This protein binds this small molecule.
Small molecule (SMILES): CC[C@H](C)[C@H](NC(=O)[C@@H](N)CS)C(=O)N[C@@H](CCC(N)=O)C(=O)N[C@@H](C)C(=O)N[C@@H](C)C(=O)N[C@@H](CCCN=C(N)N)C(=O)N[C@H](C(=O)N[C@@H](CS)C(=O)N[C@@H](C)C(=O)N[C@H](C(=O)N[C@H](C=O)CC(C)C)C(C)C)C(C)C

Binding-site contacts:
Ligand atom CA contacts residue WHL1 of chain 1.KA at 3.8 Å.
Ligand atom CB contacts residue WHL1 of chain 1.KA at 3.7 Å.
Ligand atom O contacts residue GLN185 of chain 1.C at 3.0 Å (h-bond).
Ligand atom OE1 contacts residue TRP168 of chain 1.C at 3.4 Å (h-bond).
Ligand atom CB contacts residue WHL1 of chain 1.KA at 3.2 Å.
Ligand atom CD2 contacts residue SER165 of chain 1.C at 3.9 Å.
Ligand atom CB contacts residue LEU179 of chain 1.C at 3.6 Å (hydrophobic).
Ligand atom CD2 contacts residue ILE166 of chain 1.C at 4.0 Å (hydrophobic).
Ligand atom O contacts residue LEU179 of chain 1.C at 3.0 Å.
Ligand atom CG1 contacts residue LEU179 of chain 1.C at 4.1 Å (hydrophobic).
Ligand atom CG1 contacts residue GLU161 of chain 1.C at 3.8 Å.
Ligand atom CG2 contacts residue TRP168 of chain 1.C at 3.8 Å (hydrophobic).
Ligand atom CG2 contacts residue GLU161 of chain 1.C at 4.0 Å.
Ligand atom CG contacts residue TRP168 of chain 1.C at 3.7 Å (hydrophobic).
Ligand atom CB contacts residue TYR215 of chain 1.C at 3.9 Å (hydrophobic).
Ligand atom CD1 contacts residue SER165 of chain 1.C at 4.0 Å.
Ligand atom CA contacts residue LEU179 of chain 1.C at 3.8 Å (hydrophobic).
Ligand atom SG contacts residue WHL1 of chain 1.KA at 1.8 Å.
Ligand atom CD1 contacts residue ILE169 of chain 1.C at 3.5 Å (hydrophobic).
Ligand atom CB contacts residue LEU181 of chain 1.C at 4.0 Å (hydrophobic).
Ligand atom CB contacts residue LEU179 of chain 1.C at 3.8 Å (hydrophobic).
Ligand atom CA contacts residue SER165 of chain 1.C at 3.8 Å.
Ligand atom O contacts residue TYR215 of chain 1.C at 4.0 Å.
Ligand atom SG contacts residue LEU181 of chain 1.C at 3.8 Å.
Ligand atom CD2 contacts residue PHE162 of chain 1.C at 3.9 Å (hydrophobic).
Ligand atom CG1 contacts residue SER165 of chain 1.C at 3.4 Å.
Ligand atom O contacts residue WHL1 of chain 1.KA at 3.8 Å.
Ligand atom CB contacts residue SER165 of chain 1.C at 3.3 Å.
Ligand atom C contacts residue LEU179 of chain 1.C at 3.7 Å (hydrophobic).
Ligand atom N contacts residue LEU179 of chain 1.C at 4.1 Å.
Ligand atom O contacts residue LEU181 of chain 1.C at 3.8 Å.
Ligand atom CB contacts residue TRP168 of chain 1.C at 4.1 Å (hydrophobic).
Ligand atom CG2 contacts residue SER165 of chain 1.C at 3.7 Å.
Ligand atom CD contacts residue TRP168 of chain 1.C at 3.8 Å (hydrophobic).
Ligand atom CG1 contacts residue PHE162 of chain 1.C at 3.7 Å (hydrophobic).
Ligand atom CD2 contacts residue LEU219 of chain 1.C at 4.0 Å (hydrophobic).
Ligand atom CA contacts residue WHL1 of chain 1.KA at 3.6 Å.
Ligand atom CG contacts residue SER165 of chain 1.C at 3.9 Å.
Ligand atom SG contacts residue GLU180 of chain 1.C at 3.3 Å (salt-bridge).
Ligand atom O contacts residue PHE162 of chain 1.C at 3.8 Å.

Sequence of chain 1.C:
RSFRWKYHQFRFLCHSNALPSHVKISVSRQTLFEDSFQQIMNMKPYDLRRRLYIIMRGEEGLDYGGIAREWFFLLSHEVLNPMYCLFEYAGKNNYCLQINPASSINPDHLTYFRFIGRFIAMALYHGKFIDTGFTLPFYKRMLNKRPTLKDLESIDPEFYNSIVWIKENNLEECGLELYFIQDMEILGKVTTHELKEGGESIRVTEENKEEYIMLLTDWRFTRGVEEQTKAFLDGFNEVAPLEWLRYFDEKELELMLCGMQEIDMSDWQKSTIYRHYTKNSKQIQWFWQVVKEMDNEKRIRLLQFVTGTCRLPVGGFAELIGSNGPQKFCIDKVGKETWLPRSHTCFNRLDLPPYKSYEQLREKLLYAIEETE